A small-molecule ligand and the protein it binds are described below.
Small molecule (SMILES): O=S(=O)(O)CCN1CCN(CCO[C@@H]2O[C@H](CO)[C@@H](O)[C@H](O)[C@H]2O)CC1

Binding-site contacts:
Ligand atom CAI contacts residue ASP174 of chain 1.A at 3.5 Å.
Ligand atom CAN contacts residue TRP355 of chain 1.A at 3.4 Å (hydrophobic).
Ligand atom C3 contacts residue GLU383 of chain 1.A at 3.7 Å.
Ligand atom O2 contacts residue ASN173 of chain 1.A at 3.1 Å (h-bond).
Ligand atom C1 contacts residue TYR318 of chain 1.A at 3.8 Å (hydrophobic).
Ligand atom O2 contacts residue HIS129 of chain 1.A at 3.5 Å (h-bond).
Ligand atom CAK contacts residue THR177 of chain 1.A at 3.1 Å.
Ligand atom O5 contacts residue TYR318 of chain 1.A at 3.9 Å.
Ligand atom O1 contacts residue TRP130 of chain 1.A at 3.9 Å.
Ligand atom C2 contacts residue TRP130 of chain 1.A at 3.8 Å (hydrophobic).
Ligand atom O2 contacts residue GLU383 of chain 1.A at 2.8 Å (salt-bridge).
Ligand atom CAJ contacts residue TRP355 of chain 1.A at 3.8 Å (hydrophobic).
Ligand atom O6 contacts residue TRP355 of chain 1.A at 3.3 Å.
Ligand atom O6 contacts residue GLU432 of chain 1.A at 2.4 Å (salt-bridge).
Ligand atom C4 contacts residue TRP433 of chain 1.A at 3.7 Å (hydrophobic).
Ligand atom C3 contacts residue TRP425 of chain 1.A at 3.7 Å (hydrophobic).
Ligand atom CAI contacts residue TYR318 of chain 1.A at 3.8 Å (hydrophobic).
Ligand atom O1 contacts residue ASP174 of chain 1.A at 3.5 Å (salt-bridge).
Ligand atom C6 contacts residue GLU432 of chain 1.A at 3.2 Å.
Ligand atom O3 contacts residue TRP425 of chain 1.A at 3.7 Å.
Ligand atom CAM contacts residue THR177 of chain 1.A at 3.6 Å.
Ligand atom O4 contacts residue TRP433 of chain 1.A at 3.9 Å.
Ligand atom C6 contacts residue TRP355 of chain 1.A at 3.9 Å (hydrophobic).
Ligand atom C4 contacts residue GLU432 of chain 1.A at 3.5 Å.
Ligand atom O4 contacts residue GLN26 of chain 1.A at 3.1 Å (h-bond).
Ligand atom C1 contacts residue GLU383 of chain 1.A at 3.3 Å.
Ligand atom C3 contacts residue TRP433 of chain 1.A at 3.9 Å (hydrophobic).
Ligand atom O2 contacts residue TRP130 of chain 1.A at 3.9 Å.
Ligand atom O4 contacts residue GLU432 of chain 1.A at 2.6 Å (salt-bridge).
Ligand atom C4 contacts residue TRP425 of chain 1.A at 3.8 Å (hydrophobic).
Ligand atom CAL contacts residue TRP355 of chain 1.A at 3.2 Å (hydrophobic).
Ligand atom CAI contacts residue ASN234 of chain 1.A at 3.8 Å.
Ligand atom C5 contacts residue TYR318 of chain 1.A at 3.5 Å (hydrophobic).
Ligand atom C2 contacts residue GLU383 of chain 1.A at 3.3 Å.
Ligand atom O3 contacts residue GLN26 of chain 1.A at 2.7 Å (h-bond).
Ligand atom C3 contacts residue GLN26 of chain 1.A at 3.8 Å.
Ligand atom C6 contacts residue PHE441 of chain 1.A at 3.5 Å (hydrophobic).
Ligand atom O3 contacts residue HIS129 of chain 1.A at 3.0 Å (h-bond).
Ligand atom O4 contacts residue TRP425 of chain 1.A at 3.0 Å (h-bond).
Ligand atom O3 contacts residue TRP433 of chain 1.A at 3.0 Å (h-bond).

Sequence of chain 1.A:
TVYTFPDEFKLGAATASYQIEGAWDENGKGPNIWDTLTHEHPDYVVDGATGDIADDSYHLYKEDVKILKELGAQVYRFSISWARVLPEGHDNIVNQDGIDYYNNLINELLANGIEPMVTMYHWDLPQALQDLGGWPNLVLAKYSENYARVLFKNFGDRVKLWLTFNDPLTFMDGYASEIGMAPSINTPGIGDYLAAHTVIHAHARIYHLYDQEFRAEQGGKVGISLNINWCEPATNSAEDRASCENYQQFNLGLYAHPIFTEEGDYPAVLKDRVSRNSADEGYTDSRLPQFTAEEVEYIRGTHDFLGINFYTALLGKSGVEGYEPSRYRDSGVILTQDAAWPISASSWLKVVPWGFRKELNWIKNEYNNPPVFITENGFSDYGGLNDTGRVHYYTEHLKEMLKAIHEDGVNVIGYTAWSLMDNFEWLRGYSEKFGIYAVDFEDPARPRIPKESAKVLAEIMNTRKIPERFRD